Sequence of chain 1.C:
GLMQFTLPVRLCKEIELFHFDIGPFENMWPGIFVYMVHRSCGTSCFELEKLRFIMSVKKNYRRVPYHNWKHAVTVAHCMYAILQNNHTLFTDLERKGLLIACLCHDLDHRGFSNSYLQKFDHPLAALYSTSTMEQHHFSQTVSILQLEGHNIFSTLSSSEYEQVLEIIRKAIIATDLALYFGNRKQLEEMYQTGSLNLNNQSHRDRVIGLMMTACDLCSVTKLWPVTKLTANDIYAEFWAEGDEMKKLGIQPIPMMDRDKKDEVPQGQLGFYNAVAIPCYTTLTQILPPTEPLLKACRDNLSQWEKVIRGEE

A protein and the small-molecule ligand that binds it are described below.
Small molecule (SMILES): Cc1cnc(CS(=O)c2nc3ccc4ncsc4c3[nH]2)c(C)c1OC(C)C

Binding-site contacts:
Ligand atom C9 contacts residue MET267 of chain 1.C at 3.8 Å (hydrophobic).
Ligand atom O15 contacts residue TYR247 of chain 1.C at 3.4 Å (h-bond).
Ligand atom C1 contacts residue GLY279 of chain 1.C at 3.4 Å.
Ligand atom C14 contacts residue PHE250 of chain 1.C at 3.8 Å (hydrophobic).
Ligand atom C1 contacts residue MET267 of chain 1.C at 3.7 Å (hydrophobic).
Ligand atom O15 contacts residue GLY279 of chain 1.C at 3.6 Å (h-bond).
Ligand atom N18 contacts residue GLN280 of chain 1.C at 3.2 Å (h-bond).
Ligand atom S13 contacts residue PHE283 of chain 1.C at 3.3 Å.
Ligand atom C19 contacts residue PHE283 of chain 1.C at 3.5 Å (hydrophobic).
Ligand atom C12 contacts residue LYS272 of chain 1.C at 3.5 Å.
Ligand atom C24 contacts residue SER231 of chain 1.C at 3.3 Å.
Ligand atom N4 contacts residue TYR247 of chain 1.C at 2.4 Å (h-bond).
Ligand atom C12 contacts residue GLU275 of chain 1.C at 3.6 Å.
Ligand atom C12 contacts residue PRO266 of chain 1.C at 3.4 Å (hydrophobic).
Ligand atom S6 contacts residue VAL276 of chain 1.C at 3.5 Å.
Ligand atom N11 contacts residue PRO266 of chain 1.C at 3.4 Å.
Ligand atom C17 contacts residue PHE283 of chain 1.C at 3.8 Å (hydrophobic).
Ligand atom C14 contacts residue TYR247 of chain 1.C at 3.8 Å (hydrophobic).
Ligand atom C21 contacts residue ILE246 of chain 1.C at 3.4 Å (hydrophobic).
Ligand atom N4 contacts residue MET267 of chain 1.C at 3.6 Å.
Ligand atom C22 contacts residue ILE246 of chain 1.C at 3.5 Å (hydrophobic).
Ligand atom C2 contacts residue GLY279 of chain 1.C at 3.7 Å.
Ligand atom O15 contacts residue PHE283 of chain 1.C at 3.3 Å.
Ligand atom C26 contacts residue LEU189 of chain 1.C at 3.8 Å (hydrophobic).
Ligand atom C24 contacts residue ILE246 of chain 1.C at 3.5 Å (hydrophobic).
Ligand atom C20 contacts residue PHE283 of chain 1.C at 3.5 Å (hydrophobic).
Ligand atom C3 contacts residue MET267 of chain 1.C at 3.7 Å (hydrophobic).
Ligand atom C9 contacts residue GLY279 of chain 1.C at 3.4 Å.
Ligand atom C14 contacts residue GLN280 of chain 1.C at 3.6 Å.
Ligand atom C9 contacts residue TYR247 of chain 1.C at 3.3 Å (hydrophobic).
Ligand atom C1 contacts residue TYR247 of chain 1.C at 3.4 Å (hydrophobic).
Ligand atom C5 contacts residue MET267 of chain 1.C at 3.6 Å (hydrophobic).
Ligand atom O23 contacts residue LEU229 of chain 1.C at 3.8 Å.
Ligand atom O15 contacts residue GLN280 of chain 1.C at 2.6 Å (h-bond).
Ligand atom C2 contacts residue MET267 of chain 1.C at 3.4 Å (hydrophobic).
Ligand atom N7 contacts residue GLY279 of chain 1.C at 3.2 Å (h-bond).
Ligand atom C20 contacts residue PHE250 of chain 1.C at 3.8 Å (hydrophobic).
Ligand atom O23 contacts residue PHE283 of chain 1.C at 3.5 Å.
Ligand atom N11 contacts residue MET267 of chain 1.C at 3.7 Å.
Ligand atom C3 contacts residue GLY279 of chain 1.C at 3.4 Å.